Sequence of chain 2.A:
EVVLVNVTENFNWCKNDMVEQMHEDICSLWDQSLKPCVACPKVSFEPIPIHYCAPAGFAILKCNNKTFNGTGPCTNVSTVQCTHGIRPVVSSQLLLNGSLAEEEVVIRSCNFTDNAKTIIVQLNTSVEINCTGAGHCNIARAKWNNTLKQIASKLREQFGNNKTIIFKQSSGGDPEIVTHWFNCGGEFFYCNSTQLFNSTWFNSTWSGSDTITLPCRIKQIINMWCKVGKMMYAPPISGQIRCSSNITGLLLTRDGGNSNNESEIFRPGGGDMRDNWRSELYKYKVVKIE

Binding-site contacts:
Ligand atom O5 contacts residue ASN164 of chain 2.A at 2.3 Å (h-bond).
Ligand atom O7 contacts residue ARG160 of chain 2.A at 3.7 Å.
Ligand atom O5 contacts residue TRP225 of chain 2.A at 4.4 Å.
Ligand atom O5 contacts residue TRP220 of chain 2.A at 4.0 Å.
Ligand atom C7 contacts residue ASN164 of chain 2.A at 3.2 Å.
Ligand atom C8 contacts residue ASN164 of chain 2.A at 3.7 Å.
Ligand atom C5 contacts residue ASN164 of chain 2.A at 3.6 Å.
Ligand atom C5 contacts residue TRP220 of chain 2.A at 4.4 Å (hydrophobic).
Ligand atom C5 contacts residue TRP225 of chain 2.A at 3.6 Å (hydrophobic).
Ligand atom C4 contacts residue ASN164 of chain 2.A at 4.2 Å.
Ligand atom C3 contacts residue ASN164 of chain 2.A at 3.7 Å.
Ligand atom C6 contacts residue TRP225 of chain 2.A at 3.8 Å (hydrophobic).
Ligand atom C1 contacts residue TRP220 of chain 2.A at 4.5 Å (hydrophobic).
Ligand atom N2 contacts residue ASN164 of chain 2.A at 2.8 Å (h-bond).
Ligand atom O4 contacts residue TRP225 of chain 2.A at 4.4 Å.
Ligand atom C1 contacts residue ASN164 of chain 2.A at 1.4 Å.
Ligand atom C2 contacts residue ASN164 of chain 2.A at 2.4 Å.
Ligand atom C6 contacts residue TRP220 of chain 2.A at 4.0 Å (hydrophobic).
Ligand atom O7 contacts residue ASN164 of chain 2.A at 3.9 Å.

The small molecule below binds the protein below.
Small molecule (SMILES): CC(=O)N[C@@H]1[C@@H](O)[C@H](O)[C@@H](CO)O[C@H]1O